Binding-site contacts:
Ligand atom C01 contacts residue ASN41 of chain 1.B at 3.7 Å.
Ligand atom O19 contacts residue LEU113 of chain 1.B at 3.9 Å.
Ligand atom CL1 contacts residue SER109 of chain 1.B at 2.9 Å.
Ligand atom C15 contacts residue MET108 of chain 1.B at 3.8 Å (hydrophobic).
Ligand atom O19 contacts residue SO41 of chain 1.J at 3.6 Å.
Ligand atom CL1 contacts residue LEU104 of chain 1.B at 4.1 Å.
Ligand atom C18 contacts residue LEU104 of chain 1.B at 4.0 Å (hydrophobic).
Ligand atom C18 contacts residue LEU113 of chain 1.B at 3.4 Å (hydrophobic).
Ligand atom O19 contacts residue PRO105 of chain 1.B at 4.0 Å.
Ligand atom N03 contacts residue SER52 of chain 1.B at 2.9 Å (h-bond).
Ligand atom C11 contacts residue SO41 of chain 1.J at 3.2 Å.
Ligand atom C10 contacts residue SER52 of chain 1.B at 3.4 Å.
Ligand atom C02 contacts residue SO41 of chain 1.J at 3.5 Å.
Ligand atom C14 contacts residue PRO105 of chain 1.B at 3.9 Å (hydrophobic).
Ligand atom C20 contacts residue VAL103 of chain 1.B at 4.2 Å (hydrophobic).
Ligand atom C20 contacts residue TRP102 of chain 1.B at 4.0 Å (hydrophobic).
Ligand atom C01 contacts residue SER52 of chain 1.B at 3.7 Å.
Ligand atom CL1 contacts residue MET112 of chain 1.B at 3.9 Å.
Ligand atom C20 contacts residue SO41 of chain 1.J at 3.2 Å.
Ligand atom C13 contacts residue PRO105 of chain 1.B at 3.6 Å (hydrophobic).
Ligand atom C20 contacts residue ASN41 of chain 1.B at 3.7 Å.
Ligand atom C16 contacts residue LEU113 of chain 1.B at 4.1 Å (hydrophobic).
Ligand atom C11 contacts residue PRO105 of chain 1.B at 4.3 Å (hydrophobic).
Ligand atom C01 contacts residue TRP102 of chain 1.B at 3.5 Å (hydrophobic).
Ligand atom O19 contacts residue LEU104 of chain 1.B at 4.1 Å.
Ligand atom CL1 contacts residue LEU113 of chain 1.B at 3.8 Å.
Ligand atom C10 contacts residue THR53 of chain 1.B at 4.2 Å.
Ligand atom C13 contacts residue LEU54 of chain 1.B at 3.9 Å (hydrophobic).
Ligand atom C18 contacts residue PRO105 of chain 1.B at 3.8 Å (hydrophobic).
Ligand atom C02 contacts residue TRP102 of chain 1.B at 4.2 Å (hydrophobic).
Ligand atom C14 contacts residue LEU54 of chain 1.B at 3.8 Å (hydrophobic).
Ligand atom C01 contacts residue SO41 of chain 1.J at 3.8 Å.
Ligand atom C10 contacts residue SO41 of chain 1.J at 3.4 Å.
Ligand atom C02 contacts residue SER52 of chain 1.B at 3.4 Å.
Ligand atom N03 contacts residue SO41 of chain 1.J at 2.9 Å (h-bond).
Ligand atom CL1 contacts residue MET108 of chain 1.B at 3.9 Å.
Ligand atom C16 contacts residue MET108 of chain 1.B at 4.2 Å (hydrophobic).
Ligand atom C12 contacts residue PRO105 of chain 1.B at 3.7 Å (hydrophobic).
Ligand atom C01 contacts residue TRP51 of chain 1.B at 3.7 Å (hydrophobic).
Ligand atom C16 contacts residue PRO105 of chain 1.B at 4.1 Å (hydrophobic).

Sequence of chain 1.B:
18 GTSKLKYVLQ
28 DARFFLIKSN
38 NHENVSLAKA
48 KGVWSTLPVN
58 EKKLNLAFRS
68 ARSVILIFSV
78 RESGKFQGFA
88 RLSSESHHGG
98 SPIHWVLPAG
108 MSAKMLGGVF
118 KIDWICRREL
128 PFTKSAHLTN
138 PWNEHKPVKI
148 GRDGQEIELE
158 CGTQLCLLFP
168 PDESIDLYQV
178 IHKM

The protein below binds the small molecule below.
Small molecule (SMILES): COCC(O)CN1C[C@@H](c2cccc(Cl)c2)OC[C@@H]1C